A small-molecule ligand and the protein it binds are described below.
Small molecule (SMILES): CC(=O)N[C@@H]1[C@@H](O)[C@H](O)[C@@H](CO)O[C@H]1O

Binding-site contacts:
Ligand atom C2 contacts residue THR145 of chain 30.F at 4.1 Å.
Ligand atom C8 contacts residue LEU147 of chain 30.F at 3.4 Å (hydrophobic).
Ligand atom C3 contacts residue THR145 of chain 30.F at 4.1 Å.
Ligand atom N2 contacts residue ASN103 of chain 30.F at 3.8 Å.
Ligand atom C5 contacts residue ASN103 of chain 30.F at 4.0 Å.
Ligand atom C1 contacts residue ASN103 of chain 30.F at 1.7 Å.
Ligand atom C8 contacts residue VAL146 of chain 30.F at 4.5 Å (hydrophobic).
Ligand atom C2 contacts residue LEU147 of chain 30.F at 4.3 Å (hydrophobic).
Ligand atom C1 contacts residue THR145 of chain 30.F at 3.4 Å.
Ligand atom C5 contacts residue THR145 of chain 30.F at 4.0 Å.
Ligand atom O5 contacts residue ASN103 of chain 30.F at 2.6 Å (h-bond).
Ligand atom O5 contacts residue THR145 of chain 30.F at 4.0 Å.
Ligand atom C7 contacts residue LEU147 of chain 30.F at 3.1 Å (hydrophobic).
Ligand atom O7 contacts residue LEU147 of chain 30.F at 3.0 Å.
Ligand atom N2 contacts residue THR145 of chain 30.F at 4.0 Å.
Ligand atom C2 contacts residue ASN103 of chain 30.F at 3.2 Å.
Ligand atom C3 contacts residue ASN103 of chain 30.F at 4.5 Å.
Ligand atom N2 contacts residue LEU147 of chain 30.F at 3.6 Å.

Sequence of chain 30.F:
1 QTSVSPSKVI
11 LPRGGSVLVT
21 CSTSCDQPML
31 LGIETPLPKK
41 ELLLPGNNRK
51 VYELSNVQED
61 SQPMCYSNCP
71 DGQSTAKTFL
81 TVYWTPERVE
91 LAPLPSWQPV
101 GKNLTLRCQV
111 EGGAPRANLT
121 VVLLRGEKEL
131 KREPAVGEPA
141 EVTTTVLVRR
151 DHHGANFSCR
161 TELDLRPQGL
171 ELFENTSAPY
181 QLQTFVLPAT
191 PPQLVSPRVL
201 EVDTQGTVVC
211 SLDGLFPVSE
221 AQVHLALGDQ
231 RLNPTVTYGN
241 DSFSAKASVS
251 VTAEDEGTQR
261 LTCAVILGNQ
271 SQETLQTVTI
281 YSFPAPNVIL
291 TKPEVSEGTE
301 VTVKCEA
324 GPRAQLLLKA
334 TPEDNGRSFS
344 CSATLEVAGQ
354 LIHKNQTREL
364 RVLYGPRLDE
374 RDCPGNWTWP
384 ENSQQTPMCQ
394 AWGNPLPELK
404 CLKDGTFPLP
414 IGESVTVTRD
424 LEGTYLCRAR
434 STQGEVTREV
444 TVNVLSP